Sequence of chain 1.A:
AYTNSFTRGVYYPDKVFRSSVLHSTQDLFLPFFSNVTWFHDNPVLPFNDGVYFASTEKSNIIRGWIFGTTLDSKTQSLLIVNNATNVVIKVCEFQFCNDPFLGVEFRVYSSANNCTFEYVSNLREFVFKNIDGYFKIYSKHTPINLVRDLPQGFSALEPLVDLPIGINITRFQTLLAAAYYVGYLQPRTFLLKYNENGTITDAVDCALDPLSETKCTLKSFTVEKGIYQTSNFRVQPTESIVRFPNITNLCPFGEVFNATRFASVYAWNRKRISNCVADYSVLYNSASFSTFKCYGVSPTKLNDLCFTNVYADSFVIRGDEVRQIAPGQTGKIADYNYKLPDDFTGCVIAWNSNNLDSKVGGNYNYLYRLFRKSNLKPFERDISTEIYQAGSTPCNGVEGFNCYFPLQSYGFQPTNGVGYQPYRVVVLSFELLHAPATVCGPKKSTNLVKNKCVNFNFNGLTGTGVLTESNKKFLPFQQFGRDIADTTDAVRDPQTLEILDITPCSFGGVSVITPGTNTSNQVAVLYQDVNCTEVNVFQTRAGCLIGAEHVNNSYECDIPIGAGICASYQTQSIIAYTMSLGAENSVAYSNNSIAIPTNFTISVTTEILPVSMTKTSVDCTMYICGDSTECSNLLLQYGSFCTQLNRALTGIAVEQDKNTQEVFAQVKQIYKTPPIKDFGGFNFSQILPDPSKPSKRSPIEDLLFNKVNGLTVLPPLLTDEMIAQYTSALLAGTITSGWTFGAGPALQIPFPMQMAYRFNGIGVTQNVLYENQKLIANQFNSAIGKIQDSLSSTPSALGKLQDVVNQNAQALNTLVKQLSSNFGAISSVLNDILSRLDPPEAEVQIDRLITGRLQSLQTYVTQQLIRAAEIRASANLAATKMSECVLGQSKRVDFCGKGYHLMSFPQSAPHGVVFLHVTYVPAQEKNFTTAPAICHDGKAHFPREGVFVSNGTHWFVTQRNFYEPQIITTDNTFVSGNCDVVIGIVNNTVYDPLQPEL

Binding-site contacts:
Ligand atom C3 contacts residue ASN709 of chain 1.A at 3.9 Å.
Ligand atom C8 contacts residue ASN709 of chain 1.A at 4.4 Å.
Ligand atom C8 contacts residue GLY1131 of chain 1.A at 3.4 Å.
Ligand atom O7 contacts residue ASN709 of chain 1.A at 3.1 Å (h-bond).
Ligand atom C2 contacts residue ASN709 of chain 1.A at 2.5 Å.
Ligand atom C7 contacts residue ASN709 of chain 1.A at 3.2 Å.
Ligand atom C5 contacts residue ASN709 of chain 1.A at 3.8 Å.
Ligand atom C1 contacts residue ASN709 of chain 1.A at 1.5 Å.
Ligand atom N2 contacts residue ASN709 of chain 1.A at 2.9 Å (h-bond).
Ligand atom C8 contacts residue ILE1130 of chain 1.A at 4.0 Å (hydrophobic).
Ligand atom O5 contacts residue ASN709 of chain 1.A at 2.4 Å (h-bond).
Ligand atom O5 contacts residue ASP796 of chain 1.D at 4.3 Å.
Ligand atom C4 contacts residue ASN709 of chain 1.A at 4.3 Å.

This small molecule binds to this protein.
Small molecule (SMILES): CC(=O)N[C@@H]1[C@@H](O)[C@H](O)[C@@H](CO)O[C@H]1O

Sequence of chain 1.D:
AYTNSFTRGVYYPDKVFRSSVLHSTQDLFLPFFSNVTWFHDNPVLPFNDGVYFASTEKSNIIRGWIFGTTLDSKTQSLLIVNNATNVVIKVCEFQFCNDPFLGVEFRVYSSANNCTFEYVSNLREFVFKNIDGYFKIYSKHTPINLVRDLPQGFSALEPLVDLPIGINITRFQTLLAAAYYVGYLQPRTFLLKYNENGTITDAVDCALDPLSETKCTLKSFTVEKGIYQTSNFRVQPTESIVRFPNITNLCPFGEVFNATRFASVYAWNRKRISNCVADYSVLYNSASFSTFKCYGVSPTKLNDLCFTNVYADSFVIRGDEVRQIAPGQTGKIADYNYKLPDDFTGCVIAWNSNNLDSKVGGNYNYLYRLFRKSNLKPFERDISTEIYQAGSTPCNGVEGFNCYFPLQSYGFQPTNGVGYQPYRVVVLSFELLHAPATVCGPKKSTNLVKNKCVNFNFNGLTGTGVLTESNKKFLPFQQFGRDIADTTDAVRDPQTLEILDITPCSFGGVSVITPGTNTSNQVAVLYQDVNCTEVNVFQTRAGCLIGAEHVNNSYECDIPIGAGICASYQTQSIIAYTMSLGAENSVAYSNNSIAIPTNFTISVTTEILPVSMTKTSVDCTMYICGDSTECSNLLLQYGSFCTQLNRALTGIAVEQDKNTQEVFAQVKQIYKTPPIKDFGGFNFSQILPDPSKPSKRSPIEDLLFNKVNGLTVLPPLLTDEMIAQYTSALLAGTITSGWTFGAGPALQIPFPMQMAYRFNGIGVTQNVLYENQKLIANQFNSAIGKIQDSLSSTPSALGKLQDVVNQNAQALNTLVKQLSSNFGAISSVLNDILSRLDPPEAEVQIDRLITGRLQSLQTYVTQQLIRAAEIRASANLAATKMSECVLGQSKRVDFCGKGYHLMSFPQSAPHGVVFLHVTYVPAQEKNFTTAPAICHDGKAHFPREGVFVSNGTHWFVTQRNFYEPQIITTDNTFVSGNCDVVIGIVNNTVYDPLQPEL